Binding-site contacts:
Ligand atom O2' contacts residue ASP215 of chain 1.A at 2.6 Å (salt-bridge).
Ligand atom O5' contacts residue GLY179 of chain 1.A at 3.6 Å.
Ligand atom C2 contacts residue CYS182 of chain 1.A at 3.1 Å (hydrophobic).
Ligand atom O3P contacts residue TYR262 of chain 1.A at 2.3 Å (h-bond).
Ligand atom N9 contacts residue ILE181 of chain 1.A at 3.7 Å.
Ligand atom N3 contacts residue CYS182 of chain 1.A at 3.6 Å.
Ligand atom O6 contacts residue GLU290 of chain 1.A at 3.6 Å (salt-bridge).
Ligand atom O3' contacts residue ASP215 of chain 1.A at 2.5 Å (salt-bridge).
Ligand atom N7 contacts residue ILE181 of chain 1.A at 3.4 Å.
Ligand atom C6 contacts residue GLY266 of chain 1.A at 3.6 Å.
Ligand atom P contacts residue SER239 of chain 1.A at 3.6 Å.
Ligand atom O2P contacts residue SER239 of chain 1.A at 3.1 Å (h-bond).
Ligand atom P contacts residue TYR262 of chain 1.A at 3.6 Å.
Ligand atom O2P contacts residue GLY238 of chain 1.A at 2.8 Å (h-bond).
Ligand atom C4 contacts residue ILE181 of chain 1.A at 3.6 Å (hydrophobic).
Ligand atom N1 contacts residue GLU290 of chain 1.A at 2.8 Å (salt-bridge).
Ligand atom C5 contacts residue ILE181 of chain 1.A at 3.4 Å (hydrophobic).
Ligand atom C2 contacts residue 8LA1 of chain 1.F at 3.4 Å.
Ligand atom O1P contacts residue SER180 of chain 1.A at 2.7 Å (h-bond).
Ligand atom O5' contacts residue GLY216 of chain 1.A at 3.5 Å.
Ligand atom O2' contacts residue ASN154 of chain 1.A at 3.5 Å (h-bond).
Ligand atom N7 contacts residue MET265 of chain 1.A at 3.0 Å (h-bond).
Ligand atom N3 contacts residue 8LA1 of chain 1.F at 3.6 Å.
Ligand atom O3P contacts residue SER180 of chain 1.A at 2.9 Å (h-bond).
Ligand atom O3' contacts residue ALA50 of chain 1.A at 3.3 Å.
Ligand atom O3P contacts residue SER239 of chain 1.A at 3.0 Å (h-bond).
Ligand atom O1P contacts residue GLY217 of chain 1.A at 3.1 Å (h-bond).
Ligand atom C4' contacts residue ASP215 of chain 1.A at 3.6 Å.
Ligand atom C3' contacts residue ASP215 of chain 1.A at 3.5 Å.
Ligand atom O1P contacts residue GLY179 of chain 1.A at 3.4 Å.
Ligand atom N1 contacts residue 8LA1 of chain 1.F at 3.4 Å.
Ligand atom C5' contacts residue TYR262 of chain 1.A at 3.5 Å (hydrophobic).
Ligand atom O6 contacts residue GLY266 of chain 1.A at 2.9 Å (h-bond).
Ligand atom N7 contacts residue GLY264 of chain 1.A at 3.5 Å.
Ligand atom O6 contacts residue GLY291 of chain 1.A at 3.5 Å.
Ligand atom O6 contacts residue MET265 of chain 1.A at 3.2 Å (h-bond).
Ligand atom C8 contacts residue ILE181 of chain 1.A at 3.5 Å (hydrophobic).
Ligand atom C8 contacts residue MET52 of chain 1.A at 3.3 Å (hydrophobic).
Ligand atom C2 contacts residue GLU290 of chain 1.A at 3.6 Å.
Ligand atom O6 contacts residue GLY264 of chain 1.A at 3.2 Å.

Sequence of chain 1.A:
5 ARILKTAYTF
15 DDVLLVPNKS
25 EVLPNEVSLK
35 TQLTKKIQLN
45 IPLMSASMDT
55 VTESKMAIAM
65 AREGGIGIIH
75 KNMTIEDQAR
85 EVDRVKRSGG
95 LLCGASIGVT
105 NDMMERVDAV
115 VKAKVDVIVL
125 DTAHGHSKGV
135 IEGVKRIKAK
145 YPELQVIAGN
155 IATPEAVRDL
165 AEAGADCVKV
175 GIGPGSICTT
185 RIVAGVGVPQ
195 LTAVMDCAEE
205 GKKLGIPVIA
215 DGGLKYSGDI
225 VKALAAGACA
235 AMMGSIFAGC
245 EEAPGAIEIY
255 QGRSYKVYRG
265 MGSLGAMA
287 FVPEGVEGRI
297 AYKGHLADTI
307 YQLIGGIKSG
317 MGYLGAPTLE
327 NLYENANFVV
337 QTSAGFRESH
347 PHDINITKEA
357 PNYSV

A protein and the small-molecule ligand that binds it are described below.
Small molecule (SMILES): O=c1[nH]cnc2c1ncn2[C@@H]1O[C@H](COP(=O)(O)O)[C@@H](O)[C@H]1O